Binding-site contacts:
Ligand atom C6 contacts residue THR189 of chain 1.A at 4.2 Å.
Ligand atom C6 contacts residue PRO188 of chain 1.A at 3.1 Å (hydrophobic).
Ligand atom C1 contacts residue ASN166 of chain 1.A at 1.8 Å.
Ligand atom C1 contacts residue THR189 of chain 1.A at 3.8 Å.
Ligand atom O6 contacts residue THR189 of chain 1.A at 2.8 Å (h-bond).
Ligand atom N2 contacts residue ASN166 of chain 1.A at 3.5 Å (h-bond).
Ligand atom O3 contacts residue TYR297 of chain 1.A at 4.1 Å.
Ligand atom O6 contacts residue PRO188 of chain 1.A at 2.6 Å.
Ligand atom C6 contacts residue ASN166 of chain 1.A at 4.5 Å.
Ligand atom O7 contacts residue ASP296 of chain 1.A at 4.4 Å.
Ligand atom O6 contacts residue ASN166 of chain 1.A at 4.1 Å.
Ligand atom O2 contacts residue THR189 of chain 1.A at 3.7 Å.
Ligand atom C8 contacts residue TYR297 of chain 1.A at 4.0 Å (hydrophobic).
Ligand atom C3 contacts residue THR189 of chain 1.A at 4.3 Å.
Ligand atom C5 contacts residue ASN166 of chain 1.A at 3.6 Å.
Ligand atom C7 contacts residue TYR297 of chain 1.A at 3.7 Å (hydrophobic).
Ligand atom C8 contacts residue ASP296 of chain 1.A at 3.9 Å.
Ligand atom O7 contacts residue ASN166 of chain 1.A at 3.9 Å.
Ligand atom C7 contacts residue ASN166 of chain 1.A at 4.0 Å.
Ligand atom C8 contacts residue CYS298 of chain 1.A at 3.9 Å (hydrophobic).
Ligand atom O5 contacts residue PRO188 of chain 1.A at 3.8 Å.
Ligand atom C5 contacts residue THR189 of chain 1.A at 3.9 Å.
Ligand atom C7 contacts residue CYS298 of chain 1.A at 3.9 Å (hydrophobic).
Ligand atom C4 contacts residue ASN166 of chain 1.A at 4.3 Å.
Ligand atom C3 contacts residue ASN166 of chain 1.A at 4.1 Å.
Ligand atom O6 contacts residue TYR297 of chain 1.A at 3.4 Å.
Ligand atom O5 contacts residue THR189 of chain 1.A at 4.1 Å.
Ligand atom O5 contacts residue ASN166 of chain 1.A at 2.1 Å (h-bond).
Ligand atom C2 contacts residue ASN166 of chain 1.A at 2.9 Å.
Ligand atom O7 contacts residue CYS298 of chain 1.A at 3.1 Å (h-bond).
Ligand atom O6 contacts residue GLY259 of chain 1.A at 3.9 Å.
Ligand atom O7 contacts residue TYR297 of chain 1.A at 2.7 Å.
Ligand atom C5 contacts residue PRO188 of chain 1.A at 4.1 Å (hydrophobic).
Ligand atom C6 contacts residue GLY259 of chain 1.A at 4.0 Å.

Sequence of chain 1.A:
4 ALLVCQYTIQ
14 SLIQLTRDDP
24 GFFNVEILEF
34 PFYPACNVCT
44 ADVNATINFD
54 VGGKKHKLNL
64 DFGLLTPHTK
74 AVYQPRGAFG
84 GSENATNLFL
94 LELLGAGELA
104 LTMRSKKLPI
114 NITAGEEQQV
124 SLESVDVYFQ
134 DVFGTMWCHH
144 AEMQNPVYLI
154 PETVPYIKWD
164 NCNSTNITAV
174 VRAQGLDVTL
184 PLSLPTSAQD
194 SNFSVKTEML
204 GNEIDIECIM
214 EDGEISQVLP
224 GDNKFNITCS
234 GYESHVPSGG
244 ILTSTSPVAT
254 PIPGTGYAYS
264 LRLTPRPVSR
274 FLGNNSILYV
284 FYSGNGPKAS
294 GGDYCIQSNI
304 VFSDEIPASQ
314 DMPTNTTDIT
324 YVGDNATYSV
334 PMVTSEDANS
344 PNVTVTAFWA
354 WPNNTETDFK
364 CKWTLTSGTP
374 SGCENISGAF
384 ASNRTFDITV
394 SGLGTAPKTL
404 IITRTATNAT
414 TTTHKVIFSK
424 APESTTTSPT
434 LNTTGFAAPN

This small molecule binds to this protein.
Small molecule (SMILES): CC(=O)N[C@H]1[C@H](O[C@H]2[C@H](O)[C@@H](NC(C)=O)CO[C@@H]2CO)O[C@H](CO)[C@@H](O[C@@H]2O[C@H](CO[C@@H]3O[C@H](CO[C@@H]4O[C@H](CO)[C@@H](O)[C@H](O)[C@@H]4O)[C@@H](O)[C@H](O[C@@H]4O[C@H](CO)[C@@H](O)[C@H](O)[C@@H]4O[C@H]4O[C@H](CO)[C@@H](O)[C@H](O)[C@@H]4O)[C@@H]3O)[C@@H](O)[C@H](O[C@H]3O[C@H](CO)[C@@H](O)[C@H](O)[C@@H]3O[C@@H]3O[C@H](CO)[C@@H](O)[C@H](O)[C@@H]3O)[C@@H]2O)[C@@H]1O